A protein and the small-molecule ligand that binds it are described below.
Small molecule (SMILES): CCCC[C@H](N)P(=O)(O)O

Binding-site contacts:
Ligand atom N contacts residue MN1 of chain 1.D at 2.4 Å.
Ligand atom O3 contacts residue GLU203 of chain 1.A at 3.4 Å (salt-bridge).
Ligand atom CA contacts residue MN1 of chain 1.D at 3.2 Å.
Ligand atom CA contacts residue ASP96 of chain 1.A at 3.5 Å.
Ligand atom O2 contacts residue ASP96 of chain 1.A at 3.1 Å (salt-bridge).
Ligand atom P contacts residue HIS78 of chain 1.A at 3.9 Å.
Ligand atom O2 contacts residue MN1 of chain 1.C at 2.3 Å.
Ligand atom CG contacts residue CYS69 of chain 1.A at 3.8 Å (hydrophobic).
Ligand atom CA contacts residue HIS78 of chain 1.A at 3.8 Å.
Ligand atom O3 contacts residue MN1 of chain 1.C at 4.0 Å.
Ligand atom N contacts residue ASP107 of chain 1.A at 3.4 Å (salt-bridge).
Ligand atom CE contacts residue TYR64 of chain 1.A at 3.6 Å (hydrophobic).
Ligand atom CE contacts residue TRP220 of chain 1.A at 3.9 Å (hydrophobic).
Ligand atom O2 contacts residue GLU234 of chain 1.A at 2.9 Å (salt-bridge).
Ligand atom O1 contacts residue GLU203 of chain 1.A at 3.8 Å.
Ligand atom N contacts residue THR98 of chain 1.A at 3.2 Å (h-bond).
Ligand atom P contacts residue MN1 of chain 1.D at 3.2 Å.
Ligand atom O2 contacts residue GLU203 of chain 1.A at 2.5 Å (salt-bridge).
Ligand atom CD contacts residue TRP220 of chain 1.A at 3.8 Å (hydrophobic).
Ligand atom P contacts residue MN1 of chain 1.C at 2.9 Å.
Ligand atom P contacts residue HIS177 of chain 1.A at 4.0 Å.
Ligand atom O1 contacts residue MN1 of chain 1.C at 2.4 Å.
Ligand atom CB contacts residue HIS78 of chain 1.A at 3.9 Å.
Ligand atom O1 contacts residue HIS177 of chain 1.A at 2.7 Å (h-bond).
Ligand atom P contacts residue ASP107 of chain 1.A at 3.9 Å.
Ligand atom P contacts residue GLU203 of chain 1.A at 3.5 Å.
Ligand atom P contacts residue ASP96 of chain 1.A at 3.9 Å.
Ligand atom CE contacts residue TYR61 of chain 1.A at 4.1 Å (hydrophobic).
Ligand atom N contacts residue ASP96 of chain 1.A at 3.4 Å (salt-bridge).
Ligand atom CB contacts residue HIS177 of chain 1.A at 4.0 Å.
Ligand atom O2 contacts residue MN1 of chain 1.D at 2.2 Å.
Ligand atom O2 contacts residue ASP107 of chain 1.A at 3.5 Å (salt-bridge).
Ligand atom O3 contacts residue HIS78 of chain 1.A at 2.8 Å (h-bond).
Ligand atom CB contacts residue PHE176 of chain 1.A at 3.6 Å (hydrophobic).
Ligand atom O1 contacts residue HIS170 of chain 1.A at 3.1 Å (h-bond).
Ligand atom O1 contacts residue ASP107 of chain 1.A at 3.4 Å (salt-bridge).
Ligand atom CD contacts residue TYR61 of chain 1.A at 3.7 Å (hydrophobic).
Ligand atom CE contacts residue CYS58 of chain 1.A at 4.0 Å (hydrophobic).
Ligand atom N contacts residue PHE176 of chain 1.A at 3.6 Å.
Ligand atom O1 contacts residue MN1 of chain 1.D at 4.0 Å.

Sequence of chain 1.A:
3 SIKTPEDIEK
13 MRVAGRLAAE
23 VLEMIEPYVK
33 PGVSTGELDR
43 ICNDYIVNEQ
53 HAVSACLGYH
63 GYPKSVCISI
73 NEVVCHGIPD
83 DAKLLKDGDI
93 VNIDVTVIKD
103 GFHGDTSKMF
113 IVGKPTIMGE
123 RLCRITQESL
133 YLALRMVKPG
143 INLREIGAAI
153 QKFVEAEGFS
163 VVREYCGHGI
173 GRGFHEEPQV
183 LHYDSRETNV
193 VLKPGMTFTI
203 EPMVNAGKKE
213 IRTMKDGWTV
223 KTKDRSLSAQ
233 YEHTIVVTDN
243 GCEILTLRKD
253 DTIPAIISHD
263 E